Sequence of chain 1.B:
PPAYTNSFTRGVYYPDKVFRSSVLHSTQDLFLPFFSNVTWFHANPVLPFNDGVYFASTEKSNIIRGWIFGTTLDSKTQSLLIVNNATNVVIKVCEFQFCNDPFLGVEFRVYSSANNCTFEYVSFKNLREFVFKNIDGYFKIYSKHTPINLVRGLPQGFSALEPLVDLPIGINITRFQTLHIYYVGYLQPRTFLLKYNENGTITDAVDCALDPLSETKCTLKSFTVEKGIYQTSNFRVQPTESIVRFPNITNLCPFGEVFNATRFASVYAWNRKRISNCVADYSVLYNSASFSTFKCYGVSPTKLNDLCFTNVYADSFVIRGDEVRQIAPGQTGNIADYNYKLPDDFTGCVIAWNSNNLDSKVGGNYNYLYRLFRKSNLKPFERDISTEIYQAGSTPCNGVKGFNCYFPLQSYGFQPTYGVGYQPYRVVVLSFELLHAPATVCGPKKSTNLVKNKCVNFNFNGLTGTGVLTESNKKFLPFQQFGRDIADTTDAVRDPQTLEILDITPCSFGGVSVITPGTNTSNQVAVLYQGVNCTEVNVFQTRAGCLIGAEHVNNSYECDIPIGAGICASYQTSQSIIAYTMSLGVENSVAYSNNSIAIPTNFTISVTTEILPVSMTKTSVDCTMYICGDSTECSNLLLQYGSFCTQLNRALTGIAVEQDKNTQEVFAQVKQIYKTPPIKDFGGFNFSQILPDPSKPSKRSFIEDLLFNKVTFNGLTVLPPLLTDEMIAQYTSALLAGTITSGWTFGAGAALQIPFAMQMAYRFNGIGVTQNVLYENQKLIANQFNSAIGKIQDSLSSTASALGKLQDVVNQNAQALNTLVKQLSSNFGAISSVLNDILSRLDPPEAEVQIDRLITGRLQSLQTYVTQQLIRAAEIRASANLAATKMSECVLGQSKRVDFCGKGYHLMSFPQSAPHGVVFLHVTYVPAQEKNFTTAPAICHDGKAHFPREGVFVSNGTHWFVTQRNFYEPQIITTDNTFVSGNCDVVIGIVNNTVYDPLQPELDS

This protein binds this small molecule.
Small molecule (SMILES): CC(=O)N[C@@H]1[C@@H](O)[C@H](O)[C@@H](CO)O[C@H]1O

Binding-site contacts:
Ligand atom C8 contacts residue GLN577 of chain 1.B at 3.2 Å.
Ligand atom C3 contacts residue ASN328 of chain 1.B at 3.8 Å.
Ligand atom O5 contacts residue ASN328 of chain 1.B at 2.4 Å (h-bond).
Ligand atom C2 contacts residue ASN328 of chain 1.B at 2.5 Å.
Ligand atom N2 contacts residue ASN328 of chain 1.B at 2.9 Å (h-bond).
Ligand atom C4 contacts residue ASN328 of chain 1.B at 4.2 Å.
Ligand atom C7 contacts residue ASN328 of chain 1.B at 3.9 Å.
Ligand atom C1 contacts residue ASN328 of chain 1.B at 1.4 Å.
Ligand atom O7 contacts residue ASN328 of chain 1.B at 4.4 Å.
Ligand atom C5 contacts residue ASN328 of chain 1.B at 3.6 Å.
Ligand atom C7 contacts residue GLN577 of chain 1.B at 3.7 Å.
Ligand atom N2 contacts residue GLN577 of chain 1.B at 3.4 Å (h-bond).